The small molecule below binds the protein below.
Small molecule (SMILES): O=C(Cn1c(-c2ccccn2)nc2ccccc21)Nc1ccc2ccccc2c1

Binding-site contacts:
Ligand atom C4 contacts residue GLU290 of chain 1.B at 3.9 Å.
Ligand atom C25 contacts residue HIS128 of chain 1.B at 4.0 Å.
Ligand atom N3 contacts residue GLY266 of chain 1.B at 3.7 Å.
Ligand atom N4 contacts residue ALA127 of chain 1.B at 3.4 Å.
Ligand atom C40 contacts residue IMP1 of chain 1.H at 3.3 Å.
Ligand atom C12 contacts residue ALA127 of chain 1.B at 3.7 Å (hydrophobic).
Ligand atom C5 contacts residue TYR319 of chain 1.A at 3.7 Å (hydrophobic).
Ligand atom C6 contacts residue GLY266 of chain 1.B at 3.7 Å.
Ligand atom C25 contacts residue TYR319 of chain 1.A at 3.8 Å (hydrophobic).
Ligand atom N42 contacts residue GLY266 of chain 1.B at 3.9 Å.
Ligand atom N4 contacts residue GLU290 of chain 1.B at 3.3 Å (salt-bridge).
Ligand atom C25 contacts residue PRO28 of chain 1.A at 3.9 Å (hydrophobic).
Ligand atom C41 contacts residue IMP1 of chain 1.H at 3.2 Å.
Ligand atom C26 contacts residue GLY318 of chain 1.A at 3.6 Å.
Ligand atom C26 contacts residue VAL26 of chain 1.A at 3.7 Å (hydrophobic).
Ligand atom C2 contacts residue GLU290 of chain 1.B at 3.5 Å.
Ligand atom C4 contacts residue ALA127 of chain 1.B at 3.5 Å (hydrophobic).
Ligand atom C27 contacts residue LEU27 of chain 1.A at 3.9 Å (hydrophobic).
Ligand atom N3 contacts residue MET265 of chain 1.B at 3.6 Å.
Ligand atom C39 contacts residue ALA127 of chain 1.B at 4.0 Å (hydrophobic).
Ligand atom C26 contacts residue PRO28 of chain 1.A at 4.1 Å (hydrophobic).
Ligand atom C13 contacts residue ALA127 of chain 1.B at 4.0 Å (hydrophobic).
Ligand atom C2 contacts residue TYR319 of chain 1.A at 3.5 Å (hydrophobic).
Ligand atom C41 contacts residue THR184 of chain 1.B at 4.0 Å.
Ligand atom C11 contacts residue MET265 of chain 1.B at 4.0 Å (hydrophobic).
Ligand atom N42 contacts residue IMP1 of chain 1.H at 3.9 Å.
Ligand atom C5 contacts residue PRO28 of chain 1.A at 3.9 Å (hydrophobic).
Ligand atom C37 contacts residue GLY266 of chain 1.B at 3.9 Å.
Ligand atom C41 contacts residue ALA127 of chain 1.B at 4.0 Å (hydrophobic).
Ligand atom C1 contacts residue MET271 of chain 1.B at 3.5 Å (hydrophobic).
Ligand atom C3 contacts residue MET271 of chain 1.B at 3.9 Å (hydrophobic).
Ligand atom C41 contacts residue GLU290 of chain 1.B at 4.0 Å.
Ligand atom C18 contacts residue PRO28 of chain 1.A at 3.8 Å (hydrophobic).
Ligand atom C26 contacts residue HIS128 of chain 1.B at 4.1 Å.
Ligand atom C25 contacts residue GLY318 of chain 1.A at 3.3 Å.
Ligand atom N42 contacts residue GLU290 of chain 1.B at 4.1 Å.
Ligand atom C40 contacts residue ALA127 of chain 1.B at 4.1 Å (hydrophobic).
Ligand atom N42 contacts residue ALA127 of chain 1.B at 4.1 Å.
Ligand atom C10 contacts residue MET271 of chain 1.B at 3.7 Å (hydrophobic).
Ligand atom C5 contacts residue SER315 of chain 1.A at 3.5 Å.

Sequence of chain 1.B:
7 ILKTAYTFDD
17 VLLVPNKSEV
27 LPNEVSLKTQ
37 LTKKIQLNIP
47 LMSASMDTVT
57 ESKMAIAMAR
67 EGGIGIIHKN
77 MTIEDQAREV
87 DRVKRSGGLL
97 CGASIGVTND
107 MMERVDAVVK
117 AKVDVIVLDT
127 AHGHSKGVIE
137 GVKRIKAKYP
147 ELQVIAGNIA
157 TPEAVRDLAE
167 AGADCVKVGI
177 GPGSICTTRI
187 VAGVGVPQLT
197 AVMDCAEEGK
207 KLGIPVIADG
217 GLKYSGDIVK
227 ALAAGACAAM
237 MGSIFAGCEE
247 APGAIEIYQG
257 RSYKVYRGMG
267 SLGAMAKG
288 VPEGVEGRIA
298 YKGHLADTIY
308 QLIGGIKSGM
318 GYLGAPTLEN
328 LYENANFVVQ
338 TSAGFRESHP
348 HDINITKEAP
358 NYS

Sequence of chain 1.A:
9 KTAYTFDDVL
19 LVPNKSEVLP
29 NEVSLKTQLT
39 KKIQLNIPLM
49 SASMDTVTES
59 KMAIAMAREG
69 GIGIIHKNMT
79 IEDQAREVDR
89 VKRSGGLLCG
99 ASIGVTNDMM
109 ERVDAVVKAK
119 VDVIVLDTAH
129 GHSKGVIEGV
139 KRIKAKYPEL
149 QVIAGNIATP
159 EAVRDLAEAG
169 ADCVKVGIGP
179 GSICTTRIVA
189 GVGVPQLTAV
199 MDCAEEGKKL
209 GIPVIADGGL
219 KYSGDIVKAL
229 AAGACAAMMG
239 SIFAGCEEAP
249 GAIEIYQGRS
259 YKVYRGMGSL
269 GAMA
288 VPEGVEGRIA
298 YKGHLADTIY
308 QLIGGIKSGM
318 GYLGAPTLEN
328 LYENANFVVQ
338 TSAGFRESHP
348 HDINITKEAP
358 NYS